Binding-site contacts:
Ligand atom C6 contacts residue SER438 of chain 1.B at 3.7 Å.
Ligand atom O6 contacts residue SER440 of chain 1.B at 3.6 Å.
Ligand atom O4 contacts residue TRP431 of chain 1.B at 3.5 Å (h-bond).
Ligand atom O3 contacts residue MET439 of chain 1.B at 3.8 Å.
Ligand atom OAJ contacts residue TYR448 of chain 1.B at 3.4 Å (h-bond).
Ligand atom OAI contacts residue TYR448 of chain 1.B at 2.7 Å (h-bond).
Ligand atom C2 contacts residue MET439 of chain 1.B at 4.1 Å (hydrophobic).
Ligand atom C2 contacts residue GLU380 of chain 1.B at 3.0 Å.
Ligand atom OAH contacts residue SER440 of chain 1.B at 3.5 Å.
Ligand atom C4 contacts residue MET439 of chain 1.B at 4.2 Å (hydrophobic).
Ligand atom C5 contacts residue MET439 of chain 1.B at 3.6 Å (hydrophobic).
Ligand atom OAJ contacts residue LYS446 of chain 1.B at 2.7 Å (salt-bridge).
Ligand atom O5 contacts residue MET439 of chain 1.B at 3.9 Å.
Ligand atom S4 contacts residue TYR319 of chain 1.B at 4.2 Å.
Ligand atom C6 contacts residue MET439 of chain 1.B at 3.1 Å (hydrophobic).
Ligand atom O3 contacts residue GLU187 of chain 1.B at 3.9 Å.
Ligand atom S4 contacts residue TRP354 of chain 1.B at 4.0 Å.
Ligand atom PBA contacts residue TYR448 of chain 1.B at 3.6 Å.
Ligand atom OAI contacts residue TRP354 of chain 1.B at 3.7 Å.
Ligand atom PBA contacts residue TRP354 of chain 1.B at 4.2 Å.
Ligand atom O2 contacts residue TYR319 of chain 1.B at 3.5 Å.
Ligand atom C4 contacts residue TRP431 of chain 1.B at 4.0 Å (hydrophobic).
Ligand atom O2 contacts residue GLU380 of chain 1.B at 2.0 Å (salt-bridge).
Ligand atom O2 contacts residue GLU187 of chain 1.B at 3.8 Å.
Ligand atom O3 contacts residue GLU380 of chain 1.B at 3.1 Å (salt-bridge).
Ligand atom O3 contacts residue TRP431 of chain 1.B at 3.5 Å.
Ligand atom PBA contacts residue LYS446 of chain 1.B at 3.9 Å.
Ligand atom C3 contacts residue TRP431 of chain 1.B at 3.9 Å (hydrophobic).
Ligand atom O4 contacts residue TYR448 of chain 1.B at 4.0 Å.
Ligand atom OAH contacts residue LYS446 of chain 1.B at 4.1 Å.
Ligand atom PBA contacts residue SER440 of chain 1.B at 4.1 Å.
Ligand atom C1 contacts residue GLU380 of chain 1.B at 4.1 Å.
Ligand atom C3 contacts residue GLU380 of chain 1.B at 3.0 Å.
Ligand atom C5 contacts residue SER440 of chain 1.B at 3.8 Å.
Ligand atom O6 contacts residue SER438 of chain 1.B at 3.4 Å.
Ligand atom O6 contacts residue TRP354 of chain 1.B at 3.7 Å.
Ligand atom C6 contacts residue SER440 of chain 1.B at 3.0 Å.
Ligand atom O6 contacts residue MET439 of chain 1.B at 4.0 Å.
Ligand atom C4 contacts residue MET439 of chain 1.B at 4.0 Å (hydrophobic).
Ligand atom OAH contacts residue TRP354 of chain 1.B at 3.9 Å.

Sequence of chain 1.B:
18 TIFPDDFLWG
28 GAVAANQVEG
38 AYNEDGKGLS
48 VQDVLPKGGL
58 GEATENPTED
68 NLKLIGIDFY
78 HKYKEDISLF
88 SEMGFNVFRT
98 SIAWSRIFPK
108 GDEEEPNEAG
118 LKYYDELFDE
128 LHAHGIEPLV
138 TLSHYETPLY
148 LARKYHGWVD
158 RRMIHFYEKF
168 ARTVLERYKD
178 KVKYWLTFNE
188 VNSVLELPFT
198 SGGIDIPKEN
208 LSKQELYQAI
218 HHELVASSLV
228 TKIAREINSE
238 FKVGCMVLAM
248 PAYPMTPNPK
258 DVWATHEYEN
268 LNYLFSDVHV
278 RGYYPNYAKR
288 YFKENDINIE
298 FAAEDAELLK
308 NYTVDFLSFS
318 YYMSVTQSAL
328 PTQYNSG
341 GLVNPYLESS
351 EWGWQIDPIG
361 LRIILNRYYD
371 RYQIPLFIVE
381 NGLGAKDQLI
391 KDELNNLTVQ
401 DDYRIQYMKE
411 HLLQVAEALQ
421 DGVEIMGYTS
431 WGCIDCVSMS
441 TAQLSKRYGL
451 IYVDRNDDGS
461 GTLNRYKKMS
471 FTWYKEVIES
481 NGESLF

The small molecule below binds the protein below.
Small molecule (SMILES): O=P(O)(O)OC[C@@H]1O[C@@H](S[C@H]2[C@H](O)[C@@H](O)[C@H](O)O[C@@H]2CO)[C@H](O)[C@@H](O)[C@@H]1O